Binding-site contacts:
Ligand atom C4 contacts residue ASN259 of chain 1.G at 4.2 Å.
Ligand atom C1 contacts residue GLU238 of chain 1.G at 3.8 Å.
Ligand atom C8 contacts residue ASN259 of chain 1.G at 4.4 Å.
Ligand atom O7 contacts residue ASN259 of chain 1.G at 3.2 Å (h-bond).
Ligand atom C1 contacts residue LYS313 of chain 1.G at 4.1 Å.
Ligand atom C1 contacts residue ASN259 of chain 1.G at 1.4 Å.
Ligand atom C8 contacts residue THR260 of chain 1.G at 3.8 Å.
Ligand atom C5 contacts residue LYS313 of chain 1.G at 3.7 Å.
Ligand atom O7 contacts residue GLU237 of chain 1.G at 3.6 Å.
Ligand atom O5 contacts residue ASN259 of chain 1.G at 2.4 Å (h-bond).
Ligand atom O5 contacts residue LYS313 of chain 1.G at 3.9 Å.
Ligand atom C2 contacts residue GLU238 of chain 1.G at 3.9 Å.
Ligand atom O7 contacts residue GLU238 of chain 1.G at 3.7 Å.
Ligand atom N2 contacts residue THR260 of chain 1.G at 3.7 Å.
Ligand atom O5 contacts residue GLU239 of chain 1.G at 4.5 Å.
Ligand atom C2 contacts residue ASN259 of chain 1.G at 2.4 Å.
Ligand atom O5 contacts residue GLU238 of chain 1.G at 3.6 Å.
Ligand atom C5 contacts residue ASN259 of chain 1.G at 3.7 Å.
Ligand atom C7 contacts residue ASN259 of chain 1.G at 3.2 Å.
Ligand atom C3 contacts residue ASN259 of chain 1.G at 3.7 Å.
Ligand atom C6 contacts residue LYS313 of chain 1.G at 3.9 Å.
Ligand atom N2 contacts residue ASN259 of chain 1.G at 2.9 Å (h-bond).
Ligand atom C7 contacts residue THR260 of chain 1.G at 4.1 Å.
Ligand atom C1 contacts residue THR260 of chain 1.G at 4.3 Å.

A small-molecule ligand and the protein it binds are described below.
Small molecule (SMILES): CC(=O)N[C@@H]1[C@@H](O)[C@H](O)[C@@H](CO)O[C@H]1O

Sequence of chain 1.G:
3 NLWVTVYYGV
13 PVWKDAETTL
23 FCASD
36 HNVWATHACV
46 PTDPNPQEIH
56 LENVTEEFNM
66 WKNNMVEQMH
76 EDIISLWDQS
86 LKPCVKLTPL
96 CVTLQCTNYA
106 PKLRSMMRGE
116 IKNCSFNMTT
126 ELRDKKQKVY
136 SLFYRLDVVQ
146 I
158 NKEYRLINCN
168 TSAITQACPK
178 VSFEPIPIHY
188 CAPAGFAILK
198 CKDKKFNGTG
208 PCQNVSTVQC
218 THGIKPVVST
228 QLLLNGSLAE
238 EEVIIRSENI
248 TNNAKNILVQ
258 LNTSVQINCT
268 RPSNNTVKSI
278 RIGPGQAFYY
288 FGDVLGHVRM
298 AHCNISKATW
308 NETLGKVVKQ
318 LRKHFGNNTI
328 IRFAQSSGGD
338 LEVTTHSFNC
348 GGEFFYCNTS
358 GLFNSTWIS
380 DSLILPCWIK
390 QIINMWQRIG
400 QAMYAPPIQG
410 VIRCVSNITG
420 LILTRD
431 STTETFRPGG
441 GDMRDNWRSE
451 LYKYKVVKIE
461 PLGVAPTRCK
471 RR